A protein and the small-molecule ligand that binds it are described below.
Small molecule (SMILES): Cn1nc(-c2cnc(N)c(-c3ccc(C(N)=O)cc3)n2)nc1C1(c2ccccc2)CC1

Binding-site contacts:
Ligand atom N22 contacts residue ILE672 of chain 1.A at 3.9 Å.
Ligand atom C8 contacts residue VAL723 of chain 1.A at 3.4 Å (hydrophobic).
Ligand atom C7 contacts residue TRP655 of chain 1.A at 3.7 Å (hydrophobic).
Ligand atom C14 contacts residue ILE805 of chain 1.A at 3.5 Å (hydrophobic).
Ligand atom C18 contacts residue MET647 of chain 1.A at 3.7 Å (hydrophobic).
Ligand atom C19 contacts residue LYS674 of chain 1.A at 3.3 Å.
Ligand atom N2 contacts residue TRP655 of chain 1.A at 3.8 Å.
Ligand atom N9 contacts residue VAL723 of chain 1.A at 2.9 Å (h-bond).
Ligand atom C10 contacts residue ILE672 of chain 1.A at 3.6 Å (hydrophobic).
Ligand atom C5 contacts residue TRP655 of chain 1.A at 3.5 Å (hydrophobic).
Ligand atom N6 contacts residue TRP655 of chain 1.A at 3.3 Å.
Ligand atom C15 contacts residue ILE720 of chain 1.A at 3.8 Å (hydrophobic).
Ligand atom N4 contacts residue TRP655 of chain 1.A at 3.8 Å.
Ligand atom N22 contacts residue GLU721 of chain 1.A at 2.9 Å (salt-bridge).
Ligand atom C8 contacts residue SER726 of chain 1.A at 3.7 Å.
Ligand atom C15 contacts residue ILE805 of chain 1.A at 3.7 Å (hydrophobic).
Ligand atom N22 contacts residue TYR708 of chain 1.A at 3.8 Å.
Ligand atom O20 contacts residue LYS674 of chain 1.A at 3.2 Å (salt-bridge).
Ligand atom C5 contacts residue MET795 of chain 1.A at 3.5 Å (hydrophobic).
Ligand atom C24 contacts residue ASP727 of chain 1.A at 3.4 Å.
Ligand atom C29 contacts residue PHE646 of chain 1.A at 3.4 Å (hydrophobic).
Ligand atom N21 contacts residue LYS674 of chain 1.A at 3.2 Å (salt-bridge).
Ligand atom C7 contacts residue MET795 of chain 1.A at 3.6 Å (hydrophobic).
Ligand atom C1 contacts residue SER726 of chain 1.A at 3.4 Å.
Ligand atom N6 contacts residue SER726 of chain 1.A at 3.5 Å (h-bond).
Ligand atom N9 contacts residue VAL722 of chain 1.A at 3.8 Å.
Ligand atom C10 contacts residue VAL723 of chain 1.A at 3.9 Å (hydrophobic).
Ligand atom C11 contacts residue ILE672 of chain 1.A at 3.5 Å (hydrophobic).
Ligand atom O20 contacts residue ASP806 of chain 1.A at 3.5 Å.
Ligand atom N2 contacts residue SER726 of chain 1.A at 3.6 Å.
Ligand atom N21 contacts residue ILE720 of chain 1.A at 3.5 Å.
Ligand atom N6 contacts residue MET795 of chain 1.A at 3.9 Å.
Ligand atom C14 contacts residue ILE720 of chain 1.A at 3.7 Å (hydrophobic).
Ligand atom C29 contacts residue THR645 of chain 1.A at 3.6 Å.
Ligand atom C30 contacts residue THR645 of chain 1.A at 3.9 Å.
Ligand atom N22 contacts residue ILE720 of chain 1.A at 3.7 Å.
Ligand atom C31 contacts residue TRP655 of chain 1.A at 3.6 Å (hydrophobic).
Ligand atom C13 contacts residue ILE672 of chain 1.A at 3.8 Å (hydrophobic).
Ligand atom C30 contacts residue TRP655 of chain 1.A at 3.6 Å (hydrophobic).
Ligand atom C10 contacts residue GLU721 of chain 1.A at 3.8 Å.

Sequence of chain 1.A:
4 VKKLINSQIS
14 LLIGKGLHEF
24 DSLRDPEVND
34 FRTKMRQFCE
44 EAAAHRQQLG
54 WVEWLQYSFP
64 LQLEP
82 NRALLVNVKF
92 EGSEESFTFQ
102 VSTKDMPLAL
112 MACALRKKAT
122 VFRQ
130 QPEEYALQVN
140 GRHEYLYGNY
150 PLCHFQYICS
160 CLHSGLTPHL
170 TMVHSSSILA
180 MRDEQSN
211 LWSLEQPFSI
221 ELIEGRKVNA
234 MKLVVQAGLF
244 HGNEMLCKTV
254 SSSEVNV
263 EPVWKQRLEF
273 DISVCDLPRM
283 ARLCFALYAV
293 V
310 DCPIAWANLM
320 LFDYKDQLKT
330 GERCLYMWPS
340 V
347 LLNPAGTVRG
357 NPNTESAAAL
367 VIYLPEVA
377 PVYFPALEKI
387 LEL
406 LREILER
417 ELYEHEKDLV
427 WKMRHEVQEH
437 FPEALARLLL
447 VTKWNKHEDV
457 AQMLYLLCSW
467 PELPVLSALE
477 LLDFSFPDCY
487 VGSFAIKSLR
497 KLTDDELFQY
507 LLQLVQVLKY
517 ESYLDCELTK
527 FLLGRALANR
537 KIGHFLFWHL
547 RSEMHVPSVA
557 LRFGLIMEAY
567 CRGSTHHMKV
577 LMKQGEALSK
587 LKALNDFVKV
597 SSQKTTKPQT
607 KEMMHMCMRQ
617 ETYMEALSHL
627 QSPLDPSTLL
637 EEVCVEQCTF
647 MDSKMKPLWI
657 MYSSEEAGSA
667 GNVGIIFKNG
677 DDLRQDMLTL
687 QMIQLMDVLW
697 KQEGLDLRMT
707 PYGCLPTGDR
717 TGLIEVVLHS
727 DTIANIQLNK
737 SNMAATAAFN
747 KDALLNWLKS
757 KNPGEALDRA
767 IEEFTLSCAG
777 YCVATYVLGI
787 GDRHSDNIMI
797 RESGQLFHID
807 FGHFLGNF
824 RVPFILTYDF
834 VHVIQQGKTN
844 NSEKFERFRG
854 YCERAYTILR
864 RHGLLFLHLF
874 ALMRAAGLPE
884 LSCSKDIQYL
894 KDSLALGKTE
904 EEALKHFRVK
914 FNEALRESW